This small molecule binds to this protein.
Small molecule (SMILES): CC(=O)N[C@@H]1[C@@H](O)[C@H](O)[C@@H](CO)O[C@H]1O

Sequence of chain 1.C:
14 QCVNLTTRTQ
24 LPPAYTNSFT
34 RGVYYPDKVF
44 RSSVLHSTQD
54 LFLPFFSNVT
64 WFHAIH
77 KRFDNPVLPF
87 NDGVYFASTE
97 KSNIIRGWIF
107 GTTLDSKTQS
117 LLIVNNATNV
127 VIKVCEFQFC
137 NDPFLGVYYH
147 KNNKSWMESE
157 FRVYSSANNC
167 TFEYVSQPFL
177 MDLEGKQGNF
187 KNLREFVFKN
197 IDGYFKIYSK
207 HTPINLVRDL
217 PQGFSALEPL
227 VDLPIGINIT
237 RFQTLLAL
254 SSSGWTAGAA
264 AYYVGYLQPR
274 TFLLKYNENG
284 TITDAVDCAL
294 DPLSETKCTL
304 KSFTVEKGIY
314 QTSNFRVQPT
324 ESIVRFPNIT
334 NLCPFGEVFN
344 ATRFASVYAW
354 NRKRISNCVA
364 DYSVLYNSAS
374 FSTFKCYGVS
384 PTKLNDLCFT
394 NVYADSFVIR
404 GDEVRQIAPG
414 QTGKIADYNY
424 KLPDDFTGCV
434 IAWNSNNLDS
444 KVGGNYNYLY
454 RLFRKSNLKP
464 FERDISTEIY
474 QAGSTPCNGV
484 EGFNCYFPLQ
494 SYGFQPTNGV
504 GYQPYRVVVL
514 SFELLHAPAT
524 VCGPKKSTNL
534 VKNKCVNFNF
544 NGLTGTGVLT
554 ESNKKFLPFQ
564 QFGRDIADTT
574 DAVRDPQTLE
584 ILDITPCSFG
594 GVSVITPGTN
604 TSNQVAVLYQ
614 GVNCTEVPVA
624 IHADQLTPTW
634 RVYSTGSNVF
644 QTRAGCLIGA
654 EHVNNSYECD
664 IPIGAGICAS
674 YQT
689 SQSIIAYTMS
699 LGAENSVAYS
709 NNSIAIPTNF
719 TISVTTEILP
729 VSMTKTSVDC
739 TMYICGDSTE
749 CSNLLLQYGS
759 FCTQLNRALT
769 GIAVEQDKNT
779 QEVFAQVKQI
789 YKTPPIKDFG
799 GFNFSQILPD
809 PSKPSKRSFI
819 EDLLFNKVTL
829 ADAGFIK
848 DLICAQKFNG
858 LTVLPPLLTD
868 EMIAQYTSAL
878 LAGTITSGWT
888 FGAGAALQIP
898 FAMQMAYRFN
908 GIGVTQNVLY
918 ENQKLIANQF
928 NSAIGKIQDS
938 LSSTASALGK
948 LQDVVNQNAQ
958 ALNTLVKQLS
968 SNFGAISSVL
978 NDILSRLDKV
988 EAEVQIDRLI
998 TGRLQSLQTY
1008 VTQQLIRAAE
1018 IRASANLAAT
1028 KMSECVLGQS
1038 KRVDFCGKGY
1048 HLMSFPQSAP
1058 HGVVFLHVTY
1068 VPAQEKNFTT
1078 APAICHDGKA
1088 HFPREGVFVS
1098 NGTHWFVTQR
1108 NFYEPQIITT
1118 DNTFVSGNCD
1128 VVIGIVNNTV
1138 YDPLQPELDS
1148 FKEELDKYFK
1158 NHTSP

Binding-site contacts:
Ligand atom O5 contacts residue ASN657 of chain 1.C at 2.4 Å (h-bond).
Ligand atom C4 contacts residue ASN657 of chain 1.C at 4.2 Å.
Ligand atom C7 contacts residue ASN657 of chain 1.C at 3.6 Å.
Ligand atom O7 contacts residue ASN657 of chain 1.C at 3.8 Å.
Ligand atom C8 contacts residue HIS655 of chain 1.C at 3.9 Å.
Ligand atom C2 contacts residue ASN657 of chain 1.C at 2.4 Å.
Ligand atom C3 contacts residue ASN657 of chain 1.C at 3.8 Å.
Ligand atom C5 contacts residue ASN657 of chain 1.C at 3.7 Å.
Ligand atom N2 contacts residue ASN657 of chain 1.C at 2.9 Å (h-bond).
Ligand atom C1 contacts residue ASN657 of chain 1.C at 1.5 Å.